This protein binds this small molecule.
Small molecule (SMILES): NC1N=CNc2c1ncn2[C@@H]1O[C@H](CO[P](=O)(O)O[C@H]2[C@@H](O)[C@H](n3ccc(=O)[nH]c3=O)O[C@@H]2COP(=O)=O)[C@@H](O)[C@H]1O

Sequence of chain 1.A:
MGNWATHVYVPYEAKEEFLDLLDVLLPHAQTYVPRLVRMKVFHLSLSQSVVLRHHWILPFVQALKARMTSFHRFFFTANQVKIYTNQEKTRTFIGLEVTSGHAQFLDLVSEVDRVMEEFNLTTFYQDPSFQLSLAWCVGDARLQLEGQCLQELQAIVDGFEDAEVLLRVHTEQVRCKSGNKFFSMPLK

Binding-site contacts:
Ligand atom C2 contacts residue HIS46 of chain 1.A at 3.4 Å.
Ligand atom C2' contacts residue HIS46 of chain 1.A at 3.6 Å.
Ligand atom OP1 contacts residue SER48 of chain 1.A at 3.0 Å.
Ligand atom O3' contacts residue ASN89 of chain 1.A at 3.1 Å.
Ligand atom N1 contacts residue HIS46 of chain 1.A at 3.5 Å (h-bond).
Ligand atom C4' contacts residue PHE96 of chain 1.A at 3.7 Å (hydrophobic).
Ligand atom N6 contacts residue SER132 of chain 1.A at 2.9 Å (h-bond).
Ligand atom O2 contacts residue HIS46 of chain 1.A at 3.5 Å (h-bond).
Ligand atom O2' contacts residue TYR128 of chain 1.A at 2.9 Å (h-bond).
Ligand atom C6 contacts residue TYR128 of chain 1.A at 3.3 Å (hydrophobic).
Ligand atom O3' contacts residue SER136 of chain 1.A at 3.6 Å (h-bond).
Ligand atom C8 contacts residue GLN134 of chain 1.A at 3.5 Å.
Ligand atom C4' contacts residue PHE96 of chain 1.A at 3.6 Å (hydrophobic).
Ligand atom O2 contacts residue SER136 of chain 1.A at 3.7 Å.
Ligand atom C2' contacts residue TYR128 of chain 1.A at 3.1 Å (hydrophobic).
Ligand atom O2' contacts residue HIS10 of chain 1.A at 3.7 Å.
Ligand atom N3 contacts residue VAL44 of chain 1.A at 2.8 Å (h-bond).
Ligand atom O4' contacts residue THR88 of chain 1.A at 3.5 Å (h-bond).
Ligand atom N3 contacts residue MET42 of chain 1.A at 3.5 Å (h-bond).
Ligand atom OP2 contacts residue SER136 of chain 1.A at 3.7 Å.
Ligand atom C4 contacts residue VAL44 of chain 1.A at 3.6 Å (hydrophobic).
Ligand atom N1 contacts residue TYR128 of chain 1.A at 3.3 Å.
Ligand atom C5' contacts residue PHE96 of chain 1.A at 3.7 Å (hydrophobic).
Ligand atom C6 contacts residue SER132 of chain 1.A at 3.8 Å.
Ligand atom N3 contacts residue HIS46 of chain 1.A at 3.6 Å.
Ligand atom O4 contacts residue VAL44 of chain 1.A at 3.2 Å.
Ligand atom N1 contacts residue MET42 of chain 1.A at 3.7 Å.
Ligand atom C2 contacts residue VAL44 of chain 1.A at 3.8 Å (hydrophobic).
Ligand atom N7 contacts residue GLN134 of chain 1.A at 3.2 Å (h-bond).
Ligand atom C2 contacts residue TYR128 of chain 1.A at 3.4 Å (hydrophobic).
Ligand atom N6 contacts residue TYR128 of chain 1.A at 3.5 Å.
Ligand atom C4 contacts residue TYR128 of chain 1.A at 3.7 Å (hydrophobic).
Ligand atom C2 contacts residue MET42 of chain 1.A at 3.4 Å (hydrophobic).
Ligand atom O4' contacts residue MET42 of chain 1.A at 3.6 Å.
Ligand atom OP2 contacts residue GLN134 of chain 1.A at 3.4 Å (h-bond).
Ligand atom N7 contacts residue SER132 of chain 1.A at 3.6 Å.
Ligand atom N3 contacts residue TYR128 of chain 1.A at 3.6 Å.
Ligand atom C5 contacts residue TYR128 of chain 1.A at 3.6 Å (hydrophobic).
Ligand atom O2' contacts residue HIS46 of chain 1.A at 2.9 Å (h-bond).
Ligand atom N6 contacts residue ASP130 of chain 1.A at 3.0 Å (salt-bridge).